A small-molecule ligand and the protein it binds are described below.
Small molecule (SMILES): CC(=O)N[C@H]1[C@H](O[C@H]2[C@H](O)[C@@H](NC(C)=O)CO[C@@H]2CO)O[C@H](CO)[C@@H](O[C@@H]2O[C@H](CO)[C@@H](O)[C@H](O[C@H]3O[C@H](CO)[C@@H](O)[C@H](O)[C@@H]3O)[C@@H]2O)[C@@H]1O

Binding-site contacts:
Ligand atom C6 contacts residue GLU90 of chain 1.A at 4.1 Å.
Ligand atom C2 contacts residue GLU70 of chain 1.A at 4.4 Å.
Ligand atom O6 contacts residue GLU90 of chain 1.A at 3.6 Å.
Ligand atom N2 contacts residue ARG225 of chain 1.A at 3.9 Å.
Ligand atom C1 contacts residue ASN91 of chain 1.A at 1.4 Å.
Ligand atom O6 contacts residue ARG225 of chain 1.A at 4.1 Å.
Ligand atom O5 contacts residue ARG225 of chain 1.A at 3.8 Å.
Ligand atom C1 contacts residue GLU70 of chain 1.A at 4.0 Å.
Ligand atom N2 contacts residue ASN68 of chain 1.A at 4.4 Å.
Ligand atom C3 contacts residue ARG225 of chain 1.A at 3.8 Å.
Ligand atom C7 contacts residue GLU70 of chain 1.A at 4.0 Å.
Ligand atom C4 contacts residue ASN91 of chain 1.A at 4.0 Å.
Ligand atom C7 contacts residue CYS94 of chain 1.A at 4.0 Å (hydrophobic).
Ligand atom C8 contacts residue PRO69 of chain 1.A at 4.1 Å (hydrophobic).
Ligand atom O7 contacts residue CYS94 of chain 1.A at 3.3 Å.
Ligand atom C4 contacts residue ARG225 of chain 1.A at 4.0 Å.
Ligand atom O3 contacts residue ARG225 of chain 1.A at 2.8 Å (salt-bridge).
Ligand atom C7 contacts residue ASN91 of chain 1.A at 3.0 Å.
Ligand atom C5 contacts residue ASN91 of chain 1.A at 3.5 Å.
Ligand atom N2 contacts residue GLU70 of chain 1.A at 3.5 Å.
Ligand atom O6 contacts residue ARG225 of chain 1.A at 3.6 Å.
Ligand atom C7 contacts residue ASN68 of chain 1.A at 3.3 Å.
Ligand atom C8 contacts residue CYS94 of chain 1.A at 3.9 Å (hydrophobic).
Ligand atom C8 contacts residue GLU70 of chain 1.A at 3.8 Å.
Ligand atom C6 contacts residue ARG225 of chain 1.A at 4.0 Å.
Ligand atom C8 contacts residue SER141 of chain 1.A at 4.2 Å.
Ligand atom C7 contacts residue ARG225 of chain 1.A at 3.6 Å.
Ligand atom C8 contacts residue ASN91 of chain 1.A at 4.2 Å.
Ligand atom O7 contacts residue ASN91 of chain 1.A at 3.0 Å (h-bond).
Ligand atom N2 contacts residue ASN91 of chain 1.A at 2.6 Å (h-bond).
Ligand atom O7 contacts residue ASN68 of chain 1.A at 2.8 Å (h-bond).
Ligand atom C8 contacts residue ASN68 of chain 1.A at 3.0 Å.
Ligand atom C3 contacts residue ASN91 of chain 1.A at 3.6 Å.
Ligand atom O5 contacts residue ASN91 of chain 1.A at 2.2 Å (h-bond).
Ligand atom O7 contacts residue ARG225 of chain 1.A at 3.5 Å (salt-bridge).
Ligand atom C2 contacts residue ASN91 of chain 1.A at 2.2 Å.
Ligand atom C2 contacts residue ARG225 of chain 1.A at 4.0 Å.
Ligand atom C8 contacts residue ARG225 of chain 1.A at 4.2 Å.

Sequence of chain 1.A:
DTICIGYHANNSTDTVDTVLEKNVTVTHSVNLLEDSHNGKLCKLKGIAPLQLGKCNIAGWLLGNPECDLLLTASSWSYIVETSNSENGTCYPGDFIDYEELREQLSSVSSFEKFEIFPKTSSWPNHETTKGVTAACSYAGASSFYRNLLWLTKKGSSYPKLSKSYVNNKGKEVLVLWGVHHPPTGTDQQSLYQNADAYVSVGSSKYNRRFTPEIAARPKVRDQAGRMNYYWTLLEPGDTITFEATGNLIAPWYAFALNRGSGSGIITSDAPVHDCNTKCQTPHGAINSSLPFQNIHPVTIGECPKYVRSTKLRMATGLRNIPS